The protein below binds the small molecule below.
Small molecule (SMILES): Nc1ncnc2c1ncn2[C@@H]1O[C@H](CO[P](=O)(O)O[P](=O)(O)NP(=O)(O)O)[C@@H](O)[C@H]1O

Binding-site contacts:
Ligand atom O3G contacts residue GLN391 of chain 1.AB at 2.6 Å (h-bond).
Ligand atom C5 contacts residue ASN159 of chain 1.AB at 3.6 Å.
Ligand atom O3' contacts residue GLY357 of chain 1.AB at 3.4 Å.
Ligand atom O3G contacts residue MG1 of chain 1.NR at 2.1 Å.
Ligand atom PG contacts residue GLN391 of chain 1.AB at 3.6 Å.
Ligand atom C6 contacts residue LEU160 of chain 1.AB at 3.6 Å (hydrophobic).
Ligand atom C2 contacts residue TYR331 of chain 1.AB at 3.5 Å (hydrophobic).
Ligand atom O3' contacts residue GLU164 of chain 1.AB at 3.5 Å (salt-bridge).
Ligand atom O1G contacts residue ASN356 of chain 1.AB at 3.0 Å (h-bond).
Ligand atom N3 contacts residue TYR331 of chain 1.AB at 3.3 Å.
Ligand atom O1B contacts residue VAL358 of chain 1.AB at 3.3 Å (h-bond).
Ligand atom O1B contacts residue GLY359 of chain 1.AB at 2.9 Å (h-bond).
Ligand atom N6 contacts residue LEU160 of chain 1.AB at 3.5 Å (h-bond).
Ligand atom N6 contacts residue ASN159 of chain 1.AB at 3.0 Å (h-bond).
Ligand atom C8 contacts residue LEU160 of chain 1.AB at 3.1 Å (hydrophobic).
Ligand atom O2A contacts residue THR361 of chain 1.AB at 3.4 Å.
Ligand atom O2B contacts residue THR361 of chain 1.AB at 3.0 Å (h-bond).
Ligand atom PG contacts residue MG1 of chain 1.NR at 2.6 Å.
Ligand atom O2B contacts residue LYS360 of chain 1.AB at 3.1 Å (salt-bridge).
Ligand atom O2G contacts residue GLY163 of chain 1.AB at 3.1 Å (h-bond).
Ligand atom O3A contacts residue MG1 of chain 1.NR at 3.1 Å.
Ligand atom N7 contacts residue LEU160 of chain 1.AB at 3.2 Å (h-bond).
Ligand atom O2A contacts residue THR362 of chain 1.AB at 3.6 Å.
Ligand atom O1B contacts residue LYS360 of chain 1.AB at 3.5 Å (salt-bridge).
Ligand atom O2B contacts residue MG1 of chain 1.NR at 2.1 Å.
Ligand atom N1 contacts residue LEU160 of chain 1.AB at 3.4 Å.
Ligand atom O1B contacts residue GLY357 of chain 1.AB at 3.4 Å (h-bond).
Ligand atom PB contacts residue MG1 of chain 1.NR at 2.5 Å.
Ligand atom O1A contacts residue GLY162 of chain 1.AB at 3.4 Å.
Ligand atom C5 contacts residue LEU160 of chain 1.AB at 3.5 Å (hydrophobic).
Ligand atom O2' contacts residue ARG334 of chain 1.AB at 3.6 Å (salt-bridge).
Ligand atom C2 contacts residue LEU160 of chain 1.AB at 3.6 Å (hydrophobic).
Ligand atom N3B contacts residue MG1 of chain 1.NR at 2.2 Å.
Ligand atom N7 contacts residue ASN159 of chain 1.AB at 3.0 Å (h-bond).
Ligand atom PB contacts residue LYS360 of chain 1.AB at 3.6 Å.
Ligand atom O2G contacts residue GLN391 of chain 1.AB at 3.4 Å (h-bond).
Ligand atom O2G contacts residue ASN356 of chain 1.AB at 2.3 Å (h-bond).
Ligand atom O1G contacts residue LYS360 of chain 1.AB at 2.9 Å (salt-bridge).
Ligand atom O3A contacts residue THR361 of chain 1.AB at 3.3 Å.
Ligand atom PG contacts residue ASN356 of chain 1.AB at 3.3 Å.

Sequence of chain 1.AB:
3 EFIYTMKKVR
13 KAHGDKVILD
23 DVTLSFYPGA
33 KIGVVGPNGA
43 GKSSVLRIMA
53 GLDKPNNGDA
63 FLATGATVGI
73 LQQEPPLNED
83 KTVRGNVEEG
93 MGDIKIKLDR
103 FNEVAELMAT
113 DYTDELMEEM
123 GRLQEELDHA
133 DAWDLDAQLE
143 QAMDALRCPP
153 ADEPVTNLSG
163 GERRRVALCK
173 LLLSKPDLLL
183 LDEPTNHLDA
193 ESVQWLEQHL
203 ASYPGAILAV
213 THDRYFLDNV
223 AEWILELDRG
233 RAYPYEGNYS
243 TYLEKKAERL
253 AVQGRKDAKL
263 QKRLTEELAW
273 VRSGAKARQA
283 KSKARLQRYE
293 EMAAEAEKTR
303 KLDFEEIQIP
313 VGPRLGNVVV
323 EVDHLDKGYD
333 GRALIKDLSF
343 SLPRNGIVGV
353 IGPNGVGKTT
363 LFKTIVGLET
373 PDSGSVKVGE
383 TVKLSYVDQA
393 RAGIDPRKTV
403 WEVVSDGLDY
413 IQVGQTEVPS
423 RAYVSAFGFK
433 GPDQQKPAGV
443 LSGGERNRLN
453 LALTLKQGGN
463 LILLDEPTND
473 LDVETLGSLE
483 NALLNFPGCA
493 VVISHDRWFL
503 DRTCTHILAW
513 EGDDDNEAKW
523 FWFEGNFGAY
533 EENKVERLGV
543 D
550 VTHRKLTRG